Sequence of chain 1.K:
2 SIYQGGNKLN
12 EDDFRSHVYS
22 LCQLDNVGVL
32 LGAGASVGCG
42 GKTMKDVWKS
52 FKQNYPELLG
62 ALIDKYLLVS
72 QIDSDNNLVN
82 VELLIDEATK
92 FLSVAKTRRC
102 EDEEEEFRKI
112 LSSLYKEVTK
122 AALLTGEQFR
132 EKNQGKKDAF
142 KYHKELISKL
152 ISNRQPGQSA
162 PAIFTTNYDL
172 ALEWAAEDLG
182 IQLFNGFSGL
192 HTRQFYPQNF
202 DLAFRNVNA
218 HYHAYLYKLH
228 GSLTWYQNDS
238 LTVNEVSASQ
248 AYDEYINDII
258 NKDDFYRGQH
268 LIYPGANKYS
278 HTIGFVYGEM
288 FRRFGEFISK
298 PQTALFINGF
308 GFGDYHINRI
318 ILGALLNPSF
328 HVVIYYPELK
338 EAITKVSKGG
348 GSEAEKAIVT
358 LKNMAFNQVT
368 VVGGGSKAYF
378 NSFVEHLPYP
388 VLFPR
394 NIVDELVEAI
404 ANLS

Binding-site contacts:
Ligand atom O2A contacts residue THR44 of chain 1.K at 3.4 Å.
Ligand atom O2A contacts residue MET45 of chain 1.K at 3.9 Å.
Ligand atom C5 contacts residue GLY35 of chain 1.K at 4.1 Å.
Ligand atom C8 contacts residue THR44 of chain 1.K at 4.1 Å.
Ligand atom O2B contacts residue ALA34 of chain 1.K at 3.1 Å.
Ligand atom O1B contacts residue GLY306 of chain 1.K at 3.1 Å (h-bond).
Ligand atom O5D contacts residue PHE307 of chain 1.K at 3.9 Å.
Ligand atom N6 contacts residue VAL38 of chain 1.K at 3.9 Å.
Ligand atom C2 contacts residue PHE377 of chain 1.K at 4.0 Å (hydrophobic).
Ligand atom O4D contacts residue ASP311 of chain 1.K at 3.5 Å.
Ligand atom C1D contacts residue GLY310 of chain 1.K at 4.1 Å.
Ligand atom N1 contacts residue PHE377 of chain 1.K at 3.9 Å.
Ligand atom O5' contacts residue GLY308 of chain 1.K at 4.0 Å.
Ligand atom O1D contacts residue ASP311 of chain 1.K at 3.2 Å.
Ligand atom C6 contacts residue GLY35 of chain 1.K at 3.7 Å.
Ligand atom C4D contacts residue PHE307 of chain 1.K at 3.9 Å (hydrophobic).
Ligand atom O1B contacts residue PHE307 of chain 1.K at 3.6 Å.
Ligand atom C4' contacts residue GLY306 of chain 1.K at 4.1 Å.
Ligand atom N6 contacts residue GLY35 of chain 1.K at 4.0 Å.
Ligand atom C4 contacts residue GLY35 of chain 1.K at 4.0 Å.
Ligand atom C6 contacts residue TYR376 of chain 1.K at 4.0 Å (hydrophobic).
Ligand atom O4' contacts residue GLY35 of chain 1.K at 4.1 Å.
Ligand atom C2 contacts residue GLY35 of chain 1.K at 4.1 Å.
Ligand atom O3D contacts residue HIS227 of chain 1.K at 3.0 Å (h-bond).
Ligand atom O1B contacts residue GLY308 of chain 1.K at 3.5 Å (h-bond).
Ligand atom C5' contacts residue THR44 of chain 1.K at 4.0 Å.
Ligand atom C5D contacts residue THR167 of chain 1.K at 3.5 Å.
Ligand atom O4D contacts residue PHE307 of chain 1.K at 3.4 Å.
Ligand atom O4' contacts residue GLY306 of chain 1.K at 3.9 Å.
Ligand atom O3' contacts residue GLY308 of chain 1.K at 4.1 Å.
Ligand atom O3' contacts residue TYR333 of chain 1.K at 4.0 Å.
Ligand atom N1 contacts residue GLY35 of chain 1.K at 3.7 Å.
Ligand atom O2' contacts residue GLU335 of chain 1.K at 3.5 Å (salt-bridge).
Ligand atom O1B contacts residue ALA34 of chain 1.K at 3.8 Å.
Ligand atom C5D contacts residue PHE307 of chain 1.K at 3.5 Å (hydrophobic).
Ligand atom C2 contacts residue TYR376 of chain 1.K at 4.0 Å (hydrophobic).
Ligand atom O2A contacts residue ALA34 of chain 1.K at 3.4 Å.
Ligand atom N1 contacts residue TYR376 of chain 1.K at 3.7 Å.
Ligand atom C1D contacts residue ASP311 of chain 1.K at 3.7 Å.
Ligand atom N6 contacts residue TYR376 of chain 1.K at 4.0 Å.

This small molecule binds to this protein.
Small molecule (SMILES): Nc1ncnc2c1ncn2[C@@H]1O[C@H](COP(=O)(O)OP(=O)(O)OC[C@H]2O[C@H](O)[C@H](O)[C@@H]2O)[C@@H](O)[C@H]1O